A protein and the small-molecule ligand that binds it are described below.
Small molecule (SMILES): CC(=O)N[C@@H]1[C@@H](O)[C@H](O)[C@@H](CO)O[C@H]1O

Binding-site contacts:
Ligand atom C5 contacts residue ASN26 of chain 1.E at 3.6 Å.
Ligand atom O7 contacts residue ASN26 of chain 1.E at 2.9 Å (h-bond).
Ligand atom C3 contacts residue ASN26 of chain 1.E at 3.8 Å.
Ligand atom C2 contacts residue ASN26 of chain 1.E at 2.5 Å.
Ligand atom N2 contacts residue ASN26 of chain 1.E at 2.9 Å (h-bond).
Ligand atom C1 contacts residue ASN26 of chain 1.E at 1.4 Å.
Ligand atom C8 contacts residue ASN26 of chain 1.E at 4.3 Å.
Ligand atom C7 contacts residue ASN26 of chain 1.E at 3.1 Å.
Ligand atom O5 contacts residue ASN26 of chain 1.E at 2.4 Å (h-bond).
Ligand atom C4 contacts residue ASN26 of chain 1.E at 4.2 Å.

Sequence of chain 1.E:
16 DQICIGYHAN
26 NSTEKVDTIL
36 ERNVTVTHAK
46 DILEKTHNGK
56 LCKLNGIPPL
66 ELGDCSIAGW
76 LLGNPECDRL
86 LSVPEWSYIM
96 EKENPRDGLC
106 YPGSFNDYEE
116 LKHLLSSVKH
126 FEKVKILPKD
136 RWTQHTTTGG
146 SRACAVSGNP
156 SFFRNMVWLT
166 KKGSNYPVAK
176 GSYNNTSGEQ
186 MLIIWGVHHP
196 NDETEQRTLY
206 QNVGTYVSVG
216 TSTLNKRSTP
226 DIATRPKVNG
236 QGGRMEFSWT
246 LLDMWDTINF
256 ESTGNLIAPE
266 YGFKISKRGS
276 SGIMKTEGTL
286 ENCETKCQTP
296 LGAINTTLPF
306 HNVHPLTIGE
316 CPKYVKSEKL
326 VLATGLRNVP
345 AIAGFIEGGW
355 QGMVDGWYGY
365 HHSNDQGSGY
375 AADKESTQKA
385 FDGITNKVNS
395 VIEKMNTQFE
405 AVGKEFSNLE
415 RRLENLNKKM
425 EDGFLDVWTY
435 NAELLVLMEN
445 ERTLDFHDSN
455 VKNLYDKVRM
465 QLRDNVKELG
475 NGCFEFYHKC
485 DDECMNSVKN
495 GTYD